Sequence of chain 1.B:
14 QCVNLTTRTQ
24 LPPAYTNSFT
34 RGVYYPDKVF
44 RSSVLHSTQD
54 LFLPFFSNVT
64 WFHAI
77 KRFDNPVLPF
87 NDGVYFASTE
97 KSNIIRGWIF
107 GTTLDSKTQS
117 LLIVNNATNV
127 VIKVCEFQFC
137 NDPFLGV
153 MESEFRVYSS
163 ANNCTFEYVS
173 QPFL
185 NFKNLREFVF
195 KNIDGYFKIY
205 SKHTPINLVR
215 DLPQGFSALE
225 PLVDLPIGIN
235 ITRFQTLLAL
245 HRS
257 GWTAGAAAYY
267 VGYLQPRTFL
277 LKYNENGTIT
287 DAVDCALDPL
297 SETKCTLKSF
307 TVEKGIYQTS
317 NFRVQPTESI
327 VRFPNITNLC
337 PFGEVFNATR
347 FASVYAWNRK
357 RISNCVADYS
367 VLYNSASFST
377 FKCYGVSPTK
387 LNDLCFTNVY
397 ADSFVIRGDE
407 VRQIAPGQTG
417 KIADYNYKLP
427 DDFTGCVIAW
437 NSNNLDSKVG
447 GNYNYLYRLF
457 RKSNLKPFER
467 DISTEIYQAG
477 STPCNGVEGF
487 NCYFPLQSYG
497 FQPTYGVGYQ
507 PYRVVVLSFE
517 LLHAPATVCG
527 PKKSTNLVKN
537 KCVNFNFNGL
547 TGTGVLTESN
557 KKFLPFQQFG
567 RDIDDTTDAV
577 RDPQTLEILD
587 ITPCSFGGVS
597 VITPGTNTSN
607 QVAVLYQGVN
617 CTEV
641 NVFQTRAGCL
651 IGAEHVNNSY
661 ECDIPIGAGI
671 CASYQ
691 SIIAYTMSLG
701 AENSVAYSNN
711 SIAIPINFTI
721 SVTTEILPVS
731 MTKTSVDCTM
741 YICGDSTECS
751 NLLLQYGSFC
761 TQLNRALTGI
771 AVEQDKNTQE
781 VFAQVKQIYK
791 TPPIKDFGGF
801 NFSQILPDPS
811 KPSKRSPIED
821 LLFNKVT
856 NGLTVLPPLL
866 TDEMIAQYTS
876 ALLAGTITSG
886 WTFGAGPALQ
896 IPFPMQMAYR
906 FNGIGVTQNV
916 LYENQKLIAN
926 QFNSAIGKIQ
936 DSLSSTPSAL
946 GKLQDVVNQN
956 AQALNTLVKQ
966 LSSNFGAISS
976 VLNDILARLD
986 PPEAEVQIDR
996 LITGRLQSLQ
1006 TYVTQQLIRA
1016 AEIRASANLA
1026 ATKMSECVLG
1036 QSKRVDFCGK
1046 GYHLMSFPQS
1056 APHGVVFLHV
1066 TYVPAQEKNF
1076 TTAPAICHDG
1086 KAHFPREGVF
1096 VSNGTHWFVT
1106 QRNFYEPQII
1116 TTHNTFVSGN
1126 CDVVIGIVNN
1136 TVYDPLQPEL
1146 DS

Sequence of chain 1.C:
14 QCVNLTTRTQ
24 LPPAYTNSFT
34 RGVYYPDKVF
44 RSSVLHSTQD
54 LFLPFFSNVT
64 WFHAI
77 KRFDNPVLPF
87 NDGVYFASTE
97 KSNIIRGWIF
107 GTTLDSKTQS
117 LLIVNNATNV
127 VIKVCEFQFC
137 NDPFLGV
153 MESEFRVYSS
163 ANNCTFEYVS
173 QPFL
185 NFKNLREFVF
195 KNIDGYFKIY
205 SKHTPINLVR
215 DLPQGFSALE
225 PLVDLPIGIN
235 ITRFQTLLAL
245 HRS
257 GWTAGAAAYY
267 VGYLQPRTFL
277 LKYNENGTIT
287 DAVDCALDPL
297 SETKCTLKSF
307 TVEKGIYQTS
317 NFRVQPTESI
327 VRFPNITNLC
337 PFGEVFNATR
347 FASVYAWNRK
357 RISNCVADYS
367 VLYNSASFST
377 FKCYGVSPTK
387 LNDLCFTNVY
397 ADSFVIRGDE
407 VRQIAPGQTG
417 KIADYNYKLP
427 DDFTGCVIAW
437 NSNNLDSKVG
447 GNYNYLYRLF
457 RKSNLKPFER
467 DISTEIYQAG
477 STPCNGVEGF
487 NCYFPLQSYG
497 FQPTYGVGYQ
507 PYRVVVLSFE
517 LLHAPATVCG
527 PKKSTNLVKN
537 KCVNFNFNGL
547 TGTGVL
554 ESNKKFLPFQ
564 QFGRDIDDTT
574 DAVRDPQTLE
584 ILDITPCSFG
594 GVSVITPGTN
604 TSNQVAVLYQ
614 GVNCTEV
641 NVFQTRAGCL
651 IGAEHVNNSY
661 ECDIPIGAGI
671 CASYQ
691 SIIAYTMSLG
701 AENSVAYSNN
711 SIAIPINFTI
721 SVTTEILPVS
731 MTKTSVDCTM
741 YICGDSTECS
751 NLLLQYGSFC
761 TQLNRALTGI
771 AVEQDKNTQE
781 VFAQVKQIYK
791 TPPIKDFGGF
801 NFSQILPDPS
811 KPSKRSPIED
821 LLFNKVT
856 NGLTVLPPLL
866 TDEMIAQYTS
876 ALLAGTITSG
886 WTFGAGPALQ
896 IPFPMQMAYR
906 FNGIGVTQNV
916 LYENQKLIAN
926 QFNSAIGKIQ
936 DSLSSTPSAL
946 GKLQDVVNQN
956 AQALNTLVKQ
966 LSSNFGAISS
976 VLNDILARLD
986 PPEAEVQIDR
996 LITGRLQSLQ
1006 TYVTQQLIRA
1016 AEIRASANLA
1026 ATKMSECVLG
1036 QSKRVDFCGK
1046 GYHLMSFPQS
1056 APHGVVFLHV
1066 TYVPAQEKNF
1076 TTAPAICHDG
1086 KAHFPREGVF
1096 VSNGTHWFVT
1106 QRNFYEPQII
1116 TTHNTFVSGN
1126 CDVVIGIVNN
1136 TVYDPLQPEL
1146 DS

Binding-site contacts:
Ligand atom C4 contacts residue ASN709 of chain 1.B at 4.2 Å.
Ligand atom C7 contacts residue ASN709 of chain 1.B at 3.2 Å.
Ligand atom C2 contacts residue ASN709 of chain 1.B at 2.4 Å.
Ligand atom C1 contacts residue ASP796 of chain 1.C at 4.3 Å.
Ligand atom O5 contacts residue ASN709 of chain 1.B at 2.4 Å (h-bond).
Ligand atom C8 contacts residue GLY1131 of chain 1.B at 3.7 Å.
Ligand atom O7 contacts residue ASN709 of chain 1.B at 3.1 Å (h-bond).
Ligand atom C1 contacts residue ASN709 of chain 1.B at 1.4 Å.
Ligand atom C8 contacts residue ILE1130 of chain 1.B at 3.8 Å (hydrophobic).
Ligand atom C8 contacts residue ASN709 of chain 1.B at 4.3 Å.
Ligand atom C5 contacts residue ASN709 of chain 1.B at 3.7 Å.
Ligand atom O5 contacts residue ASP796 of chain 1.C at 4.0 Å.
Ligand atom C3 contacts residue ASN709 of chain 1.B at 3.8 Å.
Ligand atom N2 contacts residue ASN709 of chain 1.B at 2.8 Å (h-bond).

The small molecule below binds the protein below.
Small molecule (SMILES): CC(=O)N[C@@H]1[C@@H](O)[C@H](O)[C@@H](CO)O[C@H]1O